Sequence of chain 1.A:
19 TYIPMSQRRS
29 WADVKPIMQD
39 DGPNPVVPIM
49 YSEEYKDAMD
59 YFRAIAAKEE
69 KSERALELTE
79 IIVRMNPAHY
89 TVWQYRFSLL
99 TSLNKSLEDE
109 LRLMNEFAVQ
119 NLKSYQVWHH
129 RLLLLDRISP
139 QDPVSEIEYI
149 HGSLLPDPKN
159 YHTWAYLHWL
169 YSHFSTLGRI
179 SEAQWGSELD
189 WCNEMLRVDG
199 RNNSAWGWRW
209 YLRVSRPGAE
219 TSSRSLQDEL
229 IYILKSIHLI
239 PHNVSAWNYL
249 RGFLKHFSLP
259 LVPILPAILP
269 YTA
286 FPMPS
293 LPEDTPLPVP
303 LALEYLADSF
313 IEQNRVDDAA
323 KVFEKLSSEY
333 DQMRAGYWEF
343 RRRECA

Binding-site contacts:
Ligand atom CD1 contacts residue FAR1 of chain 1.E at 3.7 Å.
Ligand atom CD contacts residue SER87 of chain 1.B at 3.3 Å.
Ligand atom O contacts residue ARG197 of chain 1.B at 2.8 Å (salt-bridge).
Ligand atom OE1 contacts residue TYR88 of chain 1.A at 3.7 Å.
Ligand atom O contacts residue ARG405 of chain 1.B at 3.0 Å (salt-bridge).
Ligand atom CB contacts residue FAR1 of chain 1.E at 3.0 Å.
Ligand atom CA contacts residue ARG197 of chain 1.B at 3.7 Å.
Ligand atom NE2 contacts residue TRP90 of chain 1.B at 2.8 Å (h-bond).
Ligand atom NE2 contacts residue SER87 of chain 1.B at 3.5 Å (h-bond).
Ligand atom SG contacts residue HIS410 of chain 1.B at 3.4 Å (h-bond).
Ligand atom SG contacts residue FAR1 of chain 1.E at 1.9 Å.
Ligand atom C contacts residue ARG197 of chain 1.B at 3.7 Å.
Ligand atom OE1 contacts residue ALA86 of chain 1.B at 2.9 Å (h-bond).
Ligand atom NE2 contacts residue LEU141 of chain 1.B at 3.5 Å.
Ligand atom C contacts residue TYR123 of chain 1.A at 3.5 Å (hydrophobic).
Ligand atom OE1 contacts residue SER87 of chain 1.B at 3.3 Å (h-bond).
Ligand atom O contacts residue FAR1 of chain 1.E at 3.6 Å.
Ligand atom OG contacts residue HIS410 of chain 1.B at 3.3 Å.
Ligand atom CG2 contacts residue TYR409 of chain 1.B at 3.5 Å (hydrophobic).
Ligand atom O contacts residue LYS404 of chain 1.B at 3.1 Å.
Ligand atom O contacts residue LEU141 of chain 1.B at 3.4 Å.
Ligand atom CA contacts residue GLY403 of chain 1.B at 3.3 Å.
Ligand atom OXT contacts residue TYR123 of chain 1.A at 3.6 Å.
Ligand atom CB contacts residue HIS410 of chain 1.B at 3.6 Å.
Ligand atom NE2 contacts residue PRO142 of chain 1.B at 3.4 Å.
Ligand atom N contacts residue GLY403 of chain 1.B at 3.2 Å (h-bond).
Ligand atom CA contacts residue FAR1 of chain 1.E at 3.4 Å.
Ligand atom SG contacts residue ASP323 of chain 1.B at 3.2 Å (salt-bridge).
Ligand atom O contacts residue ARG405 of chain 1.B at 3.2 Å.
Ligand atom C contacts residue GLY403 of chain 1.B at 3.6 Å.
Ligand atom O contacts residue TYR123 of chain 1.A at 3.7 Å.
Ligand atom OG contacts residue ASP400 of chain 1.B at 2.8 Å (salt-bridge).
Ligand atom O contacts residue FAR1 of chain 1.E at 3.8 Å.
Ligand atom CB contacts residue HIS410 of chain 1.B at 3.6 Å.
Ligand atom ND2 contacts residue LYS121 of chain 1.A at 3.1 Å (salt-bridge).
Ligand atom O contacts residue LYS404 of chain 1.B at 3.6 Å.
Ligand atom CB contacts residue TYR409 of chain 1.B at 3.6 Å (hydrophobic).
Ligand atom O contacts residue GLN124 of chain 1.A at 3.1 Å (h-bond).
Ligand atom SG contacts residue ZN1 of chain 1.D at 2.4 Å.
Ligand atom OG1 contacts residue LYS404 of chain 1.B at 3.6 Å.

This small molecule binds to this protein.
Small molecule (SMILES): CC[C@H](C)[C@H](NC(=O)[C@H](CC(N)=O)NC(=O)[C@H](CS)NC(=O)[C@H](C)NC(=O)[C@H](CO)NC(=O)[C@H](C)NC(=O)[C@@H](NC(=O)[C@@H]1CCCN1)[C@@H](C)O)C(=O)N[C@@H](CCC(N)=O)C(=O)O

Sequence of chain 1.B:
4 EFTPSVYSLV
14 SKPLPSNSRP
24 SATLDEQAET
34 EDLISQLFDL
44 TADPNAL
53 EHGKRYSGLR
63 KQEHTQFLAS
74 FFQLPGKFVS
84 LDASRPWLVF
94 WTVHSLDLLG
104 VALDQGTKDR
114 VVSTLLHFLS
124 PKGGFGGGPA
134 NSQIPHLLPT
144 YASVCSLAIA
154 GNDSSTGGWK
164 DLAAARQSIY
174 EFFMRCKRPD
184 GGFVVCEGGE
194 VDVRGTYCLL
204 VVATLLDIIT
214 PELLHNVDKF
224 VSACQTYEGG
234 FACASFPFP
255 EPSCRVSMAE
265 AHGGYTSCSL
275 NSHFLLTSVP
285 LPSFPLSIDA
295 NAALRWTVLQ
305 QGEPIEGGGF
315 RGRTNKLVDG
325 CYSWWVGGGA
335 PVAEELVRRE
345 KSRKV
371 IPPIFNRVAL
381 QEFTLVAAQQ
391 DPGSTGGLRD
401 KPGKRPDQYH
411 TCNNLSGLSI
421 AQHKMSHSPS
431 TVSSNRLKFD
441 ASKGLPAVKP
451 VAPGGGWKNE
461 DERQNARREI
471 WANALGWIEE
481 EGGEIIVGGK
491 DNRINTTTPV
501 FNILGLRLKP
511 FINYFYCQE